This small molecule binds to this protein.
Small molecule (SMILES): CC(=O)N[C@@H]1[C@@H](O)[C@H](O)[C@@H](CO)O[C@H]1O

Sequence of chain 1.G:
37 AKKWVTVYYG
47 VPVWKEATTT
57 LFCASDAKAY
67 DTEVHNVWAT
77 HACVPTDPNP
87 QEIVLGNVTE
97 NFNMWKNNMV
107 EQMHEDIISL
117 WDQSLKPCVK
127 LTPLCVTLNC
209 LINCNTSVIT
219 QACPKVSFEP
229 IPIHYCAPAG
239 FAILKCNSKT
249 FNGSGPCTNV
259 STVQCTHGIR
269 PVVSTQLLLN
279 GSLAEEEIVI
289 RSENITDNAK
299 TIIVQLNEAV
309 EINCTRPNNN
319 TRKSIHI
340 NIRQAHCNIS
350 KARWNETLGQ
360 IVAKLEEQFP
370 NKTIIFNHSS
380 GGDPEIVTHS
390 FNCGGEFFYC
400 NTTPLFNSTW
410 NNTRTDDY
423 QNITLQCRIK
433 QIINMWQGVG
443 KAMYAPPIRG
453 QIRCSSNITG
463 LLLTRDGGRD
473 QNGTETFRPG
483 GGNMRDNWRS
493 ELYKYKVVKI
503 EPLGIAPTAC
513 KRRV

Binding-site contacts:
Ligand atom C2 contacts residue ASN410 of chain 1.G at 2.4 Å.
Ligand atom N2 contacts residue ASN410 of chain 1.G at 2.8 Å (h-bond).
Ligand atom O5 contacts residue ASN410 of chain 1.G at 2.4 Å (h-bond).
Ligand atom C7 contacts residue ASN410 of chain 1.G at 3.8 Å.
Ligand atom C1 contacts residue ASN410 of chain 1.G at 1.4 Å.
Ligand atom C3 contacts residue ASN410 of chain 1.G at 3.7 Å.
Ligand atom C5 contacts residue ASN410 of chain 1.G at 3.7 Å.
Ligand atom C4 contacts residue ASN410 of chain 1.G at 4.1 Å.
Ligand atom C8 contacts residue THR372 of chain 1.G at 3.2 Å.
Ligand atom C7 contacts residue THR372 of chain 1.G at 4.3 Å.
Ligand atom O5 contacts residue ASN411 of chain 1.G at 4.3 Å.
Ligand atom O7 contacts residue ASN410 of chain 1.G at 4.4 Å.
Ligand atom N2 contacts residue THR372 of chain 1.G at 4.3 Å.